Sequence of chain 1.C:
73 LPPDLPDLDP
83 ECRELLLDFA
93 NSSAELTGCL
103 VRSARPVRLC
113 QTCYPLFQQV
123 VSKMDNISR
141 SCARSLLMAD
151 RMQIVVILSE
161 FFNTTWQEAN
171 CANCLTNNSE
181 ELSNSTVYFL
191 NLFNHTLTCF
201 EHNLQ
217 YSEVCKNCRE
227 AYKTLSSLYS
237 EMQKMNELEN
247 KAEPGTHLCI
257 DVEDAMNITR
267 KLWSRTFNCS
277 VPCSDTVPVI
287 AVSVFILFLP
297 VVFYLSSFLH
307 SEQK

Binding-site contacts:
Ligand atom O6 contacts residue ASN194 of chain 1.C at 4.2 Å.
Ligand atom C5 contacts residue ASN194 of chain 1.C at 4.3 Å.
Ligand atom C7 contacts residue ASN194 of chain 1.C at 3.8 Å.
Ligand atom C1 contacts residue ASN194 of chain 1.C at 2.8 Å.
Ligand atom O7 contacts residue ASN194 of chain 1.C at 2.8 Å (h-bond).
Ligand atom N2 contacts residue ASN194 of chain 1.C at 4.0 Å.
Ligand atom C2 contacts residue ASN194 of chain 1.C at 3.4 Å.
Ligand atom O5 contacts residue ASN194 of chain 1.C at 2.9 Å (h-bond).

This protein binds this small molecule.
Small molecule (SMILES): CC(=O)N[C@H]1[C@H](O[C@H]2[C@H](O)[C@@H](NC(C)=O)CO[C@@H]2CO)O[C@H](CO)[C@@H](O)[C@@H]1O